Binding-site contacts:
Ligand atom O4 contacts residue LYS21 of chain 2.A at 2.8 Å (salt-bridge).
Ligand atom O contacts residue SER107 of chain 2.A at 3.2 Å.
Ligand atom OD2 contacts residue ARG216 of chain 2.A at 3.0 Å (salt-bridge).
Ligand atom C4 contacts residue ARG110 of chain 2.A at 3.3 Å.
Ligand atom O contacts residue SER115 of chain 2.A at 3.1 Å (h-bond).
Ligand atom O4 contacts residue LYS222 of chain 2.A at 3.3 Å (salt-bridge).
Ligand atom O contacts residue ARG99 of chain 2.A at 3.4 Å (salt-bridge).
Ligand atom C5 contacts residue GLU219 of chain 2.A at 3.3 Å.
Ligand atom N contacts residue GOL1 of chain 2.F at 2.9 Å (h-bond).
Ligand atom OXT contacts residue TYR176 of chain 2.A at 2.5 Å (h-bond).
Ligand atom CD2 contacts residue GLU215 of chain 2.A at 3.4 Å.
Ligand atom N contacts residue LYS222 of chain 2.A at 2.9 Å (salt-bridge).
Ligand atom O4 contacts residue ARG110 of chain 2.A at 2.5 Å (salt-bridge).
Ligand atom CE2 contacts residue GLN260 of chain 2.A at 3.2 Å.
Ligand atom O contacts residue LYS21 of chain 2.A at 3.2 Å (salt-bridge).
Ligand atom N contacts residue GLU225 of chain 2.A at 3.3 Å (salt-bridge).
Ligand atom C2 contacts residue SER107 of chain 2.A at 3.4 Å.
Ligand atom ODE contacts residue ARG99 of chain 2.A at 3.3 Å (salt-bridge).
Ligand atom C6 contacts residue GOL1 of chain 2.F at 3.4 Å.
Ligand atom C1 contacts residue GOL1 of chain 2.F at 3.4 Å.
Ligand atom O contacts residue SER107 of chain 2.A at 3.3 Å.
Ligand atom OD2 contacts residue GLU215 of chain 2.A at 2.6 Å (salt-bridge).
Ligand atom C3 contacts residue SER107 of chain 2.A at 3.3 Å.
Ligand atom C6 contacts residue ARG110 of chain 2.A at 3.3 Å.
Ligand atom CE1 contacts residue GOL1 of chain 2.F at 3.1 Å.
Ligand atom O contacts residue ARG116 of chain 2.A at 3.1 Å (salt-bridge).
Ligand atom CA contacts residue LYS222 of chain 2.A at 3.4 Å.
Ligand atom CL contacts residue ARG116 of chain 2.A at 3.4 Å.
Ligand atom O contacts residue GOL1 of chain 2.F at 3.4 Å.
Ligand atom CD1 contacts residue GOL1 of chain 2.F at 3.3 Å.
Ligand atom CZ contacts residue GLU219 of chain 2.A at 3.4 Å.
Ligand atom CL contacts residue ASP117 of chain 2.A at 3.4 Å.
Ligand atom C6 contacts residue LYS222 of chain 2.A at 3.4 Å.
Ligand atom O4 contacts residue GLU219 of chain 2.A at 2.9 Å (salt-bridge).
Ligand atom CD1 contacts residue ARG110 of chain 2.A at 3.4 Å.
Ligand atom C4 contacts residue LYS222 of chain 2.A at 3.4 Å.
Ligand atom N contacts residue GOL1 of chain 2.F at 3.2 Å (h-bond).
Ligand atom N contacts residue GOL1 of chain 2.F at 2.7 Å (h-bond).
Ligand atom OD1 contacts residue ARG110 of chain 2.A at 2.8 Å (salt-bridge).
Ligand atom O contacts residue ARG110 of chain 2.A at 3.1 Å (salt-bridge).

This protein binds this small molecule.
Small molecule (SMILES): N[C@H]1C(=O)N[C@@H]2Cc3ccc(c(Cl)c3)Oc3cc4cc(c3O)Oc3ccc(cc3Cl)[C@@H](O)[C@@H]3NC(=O)[C@H](NC(=O)[C@@H]4NC(=O)[C@@H](NC2=O)c2cc(O)cc(c2)Oc2cc1ccc2O)c1ccc(O)c(c1)-c1c(O)cc(O)cc1[C@@H](C(=O)O)NC3=O

Sequence of chain 2.A:
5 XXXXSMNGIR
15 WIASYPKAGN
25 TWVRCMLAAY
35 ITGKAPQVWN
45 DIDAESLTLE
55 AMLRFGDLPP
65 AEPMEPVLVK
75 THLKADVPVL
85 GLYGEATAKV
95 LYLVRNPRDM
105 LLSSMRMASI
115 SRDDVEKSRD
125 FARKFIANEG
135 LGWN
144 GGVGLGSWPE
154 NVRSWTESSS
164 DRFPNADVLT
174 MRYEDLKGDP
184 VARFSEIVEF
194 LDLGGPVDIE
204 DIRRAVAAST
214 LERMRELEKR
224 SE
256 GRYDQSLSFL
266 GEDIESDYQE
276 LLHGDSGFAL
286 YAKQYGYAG